Binding-site contacts:
Ligand atom N1 contacts residue GLU412 of chain 1.B at 2.9 Å (salt-bridge).
Ligand atom C5 contacts residue GLY383 of chain 1.B at 3.8 Å.
Ligand atom N7 contacts residue MET384 of chain 1.B at 2.8 Å (h-bond).
Ligand atom C5' contacts residue TYR381 of chain 1.B at 3.7 Å (hydrophobic).
Ligand atom O3' contacts residue MET355 of chain 1.B at 3.5 Å (h-bond).
Ligand atom O2 contacts residue GLU412 of chain 1.B at 3.5 Å (salt-bridge).
Ligand atom O3P contacts residue ASN358 of chain 1.B at 3.1 Å (h-bond).
Ligand atom C3' contacts residue MET55 of chain 1.B at 3.7 Å (hydrophobic).
Ligand atom O5' contacts residue GLY298 of chain 1.B at 3.4 Å.
Ligand atom C5 contacts residue MET384 of chain 1.B at 3.5 Å (hydrophobic).
Ligand atom O1P contacts residue GLY298 of chain 1.B at 3.6 Å.
Ligand atom C8 contacts residue MET55 of chain 1.B at 3.4 Å (hydrophobic).
Ligand atom O6 contacts residue GLY383 of chain 1.B at 3.4 Å.
Ligand atom O6 contacts residue MET384 of chain 1.B at 3.2 Å (h-bond).
Ligand atom O3P contacts residue TYR381 of chain 1.B at 2.5 Å (h-bond).
Ligand atom O2' contacts residue ASP334 of chain 1.B at 3.0 Å (salt-bridge).
Ligand atom O6 contacts residue GLY385 of chain 1.B at 2.6 Å (h-bond).
Ligand atom P contacts residue TYR381 of chain 1.B at 3.7 Å.
Ligand atom C5 contacts residue ILE300 of chain 1.B at 3.6 Å (hydrophobic).
Ligand atom C2 contacts residue GLU412 of chain 1.B at 3.6 Å.
Ligand atom O2P contacts residue GLY357 of chain 1.B at 2.8 Å (h-bond).
Ligand atom O1P contacts residue GLY336 of chain 1.B at 2.9 Å (h-bond).
Ligand atom C8 contacts residue ILE300 of chain 1.B at 3.7 Å (hydrophobic).
Ligand atom C6 contacts residue GLU412 of chain 1.B at 3.7 Å.
Ligand atom O3' contacts residue ASP334 of chain 1.B at 2.4 Å (salt-bridge).
Ligand atom N7 contacts residue GLY383 of chain 1.B at 3.2 Å.
Ligand atom O3' contacts residue ALA53 of chain 1.B at 3.5 Å.
Ligand atom C6 contacts residue GLY385 of chain 1.B at 3.6 Å.
Ligand atom P contacts residue SER299 of chain 1.B at 3.7 Å.
Ligand atom O2P contacts residue ASN358 of chain 1.B at 3.3 Å (h-bond).
Ligand atom O2 contacts residue CYS301 of chain 1.B at 2.6 Å (h-bond).
Ligand atom C3' contacts residue ASP334 of chain 1.B at 3.5 Å.
Ligand atom O2 contacts residue THR303 of chain 1.B at 2.7 Å (h-bond).
Ligand atom C4' contacts residue ASP334 of chain 1.B at 3.5 Å.
Ligand atom O6 contacts residue GLY413 of chain 1.B at 3.5 Å.
Ligand atom O5' contacts residue GLY335 of chain 1.B at 3.3 Å.
Ligand atom O1P contacts residue SER299 of chain 1.B at 2.9 Å (h-bond).
Ligand atom N7 contacts residue ILE300 of chain 1.B at 3.5 Å.
Ligand atom C2 contacts residue CYS301 of chain 1.B at 3.3 Å (hydrophobic).
Ligand atom O3P contacts residue SER299 of chain 1.B at 2.9 Å (h-bond).

A small-molecule ligand and the protein it binds are described below.
Small molecule (SMILES): O=c1[nH]c(=O)c2[nH+]cn([C@@H]3O[C@H](COP(=O)(O)O)[C@@H](O)[C@H]3O)c2[nH]1

Sequence of chain 1.B:
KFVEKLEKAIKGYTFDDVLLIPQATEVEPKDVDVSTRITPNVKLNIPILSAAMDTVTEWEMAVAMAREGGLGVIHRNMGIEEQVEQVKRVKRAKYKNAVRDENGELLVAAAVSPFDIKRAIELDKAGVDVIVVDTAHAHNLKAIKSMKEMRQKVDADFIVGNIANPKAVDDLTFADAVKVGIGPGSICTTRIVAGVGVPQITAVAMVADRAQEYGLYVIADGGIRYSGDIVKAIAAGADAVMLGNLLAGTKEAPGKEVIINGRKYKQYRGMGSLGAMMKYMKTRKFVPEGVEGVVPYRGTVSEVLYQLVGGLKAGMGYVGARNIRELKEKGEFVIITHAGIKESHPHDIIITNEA